Sequence of chain 1.A:
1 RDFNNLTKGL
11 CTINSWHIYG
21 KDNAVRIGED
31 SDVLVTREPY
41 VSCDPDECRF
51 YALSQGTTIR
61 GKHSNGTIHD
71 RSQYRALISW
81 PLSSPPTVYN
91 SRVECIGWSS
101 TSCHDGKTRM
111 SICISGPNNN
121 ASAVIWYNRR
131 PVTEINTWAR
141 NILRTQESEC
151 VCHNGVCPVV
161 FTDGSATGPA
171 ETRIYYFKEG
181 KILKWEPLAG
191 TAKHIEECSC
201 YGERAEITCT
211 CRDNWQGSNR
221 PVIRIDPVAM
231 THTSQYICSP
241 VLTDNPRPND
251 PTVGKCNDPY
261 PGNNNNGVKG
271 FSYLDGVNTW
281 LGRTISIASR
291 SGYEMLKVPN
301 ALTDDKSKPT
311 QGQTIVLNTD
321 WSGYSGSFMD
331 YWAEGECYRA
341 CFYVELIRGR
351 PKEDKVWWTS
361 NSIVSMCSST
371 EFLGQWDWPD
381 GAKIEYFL

Binding-site contacts:
Ligand atom O5 contacts residue TRP357 of chain 1.A at 4.3 Å.
Ligand atom O5 contacts residue ASN65 of chain 1.A at 2.4 Å (h-bond).
Ligand atom N2 contacts residue TRP357 of chain 1.A at 3.1 Å (h-bond).
Ligand atom C8 contacts residue ASN65 of chain 1.A at 4.4 Å.
Ligand atom C2 contacts residue TRP357 of chain 1.A at 3.9 Å (hydrophobic).
Ligand atom C4 contacts residue TRP357 of chain 1.A at 4.2 Å (hydrophobic).
Ligand atom C8 contacts residue TRP357 of chain 1.A at 3.3 Å (hydrophobic).
Ligand atom C5 contacts residue ASN65 of chain 1.A at 3.7 Å.
Ligand atom C1 contacts residue ASN65 of chain 1.A at 1.5 Å.
Ligand atom O4 contacts residue TRP357 of chain 1.A at 4.0 Å.
Ligand atom C7 contacts residue ASN65 of chain 1.A at 3.2 Å.
Ligand atom C2 contacts residue ASN65 of chain 1.A at 2.5 Å.
Ligand atom C3 contacts residue TRP357 of chain 1.A at 3.6 Å (hydrophobic).
Ligand atom C1 contacts residue TRP357 of chain 1.A at 3.7 Å (hydrophobic).
Ligand atom O3 contacts residue TRP357 of chain 1.A at 4.0 Å.
Ligand atom N2 contacts residue ASN65 of chain 1.A at 2.9 Å (h-bond).
Ligand atom C4 contacts residue ASN65 of chain 1.A at 4.2 Å.
Ligand atom C3 contacts residue ASN65 of chain 1.A at 3.8 Å.
Ligand atom C7 contacts residue TRP357 of chain 1.A at 3.7 Å (hydrophobic).
Ligand atom C5 contacts residue TRP357 of chain 1.A at 3.9 Å (hydrophobic).
Ligand atom O7 contacts residue ASN65 of chain 1.A at 3.2 Å (h-bond).

A small-molecule ligand and the protein it binds are described below.
Small molecule (SMILES): CC(=O)N[C@@H]1[C@@H](O)[C@H](O)[C@@H](CO)O[C@H]1O